Sequence of chain 1.A:
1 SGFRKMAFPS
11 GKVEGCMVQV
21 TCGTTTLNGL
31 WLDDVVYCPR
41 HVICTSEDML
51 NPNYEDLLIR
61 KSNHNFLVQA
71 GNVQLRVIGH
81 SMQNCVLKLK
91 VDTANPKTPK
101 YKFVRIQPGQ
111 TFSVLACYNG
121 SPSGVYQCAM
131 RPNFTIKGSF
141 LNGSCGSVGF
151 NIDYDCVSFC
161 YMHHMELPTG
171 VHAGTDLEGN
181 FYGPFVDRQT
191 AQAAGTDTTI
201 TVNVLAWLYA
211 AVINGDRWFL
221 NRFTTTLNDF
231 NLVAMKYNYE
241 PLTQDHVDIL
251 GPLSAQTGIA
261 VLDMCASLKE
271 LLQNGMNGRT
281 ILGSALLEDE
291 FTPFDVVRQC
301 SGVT

A small-molecule ligand and the protein it binds are described below.
Small molecule (SMILES): C[C@@H]1[C@@H](O)CCCN1Cc1ccccc1

Binding-site contacts:
Ligand atom C07 contacts residue GLU240 of chain 1.A at 3.2 Å.
Ligand atom C03 contacts residue PRO132 of chain 1.A at 4.1 Å (hydrophobic).
Ligand atom C05 contacts residue PRO132 of chain 1.A at 3.0 Å (hydrophobic).
Ligand atom C03 contacts residue ASN133 of chain 1.A at 4.3 Å.
Ligand atom C14 contacts residue ASN238 of chain 1.A at 3.5 Å.
Ligand atom N08 contacts residue THR198 of chain 1.A at 4.2 Å.
Ligand atom C02 contacts residue GLU240 of chain 1.A at 3.7 Å.
Ligand atom C10 contacts residue GLU240 of chain 1.A at 3.9 Å.
Ligand atom N08 contacts residue GLU240 of chain 1.A at 2.9 Å (salt-bridge).
Ligand atom O04 contacts residue ASN133 of chain 1.A at 3.9 Å.
Ligand atom C09 contacts residue THR198 of chain 1.A at 4.5 Å.
Ligand atom C11 contacts residue TYR239 of chain 1.A at 4.2 Å (hydrophobic).
Ligand atom C02 contacts residue THR196 of chain 1.A at 4.1 Å.
Ligand atom O04 contacts residue GLU240 of chain 1.A at 3.5 Å (salt-bridge).
Ligand atom C05 contacts residue ASN133 of chain 1.A at 3.9 Å.
Ligand atom C03 contacts residue THR196 of chain 1.A at 3.5 Å.
Ligand atom C03 contacts residue GLU240 of chain 1.A at 3.8 Å.
Ligand atom C15 contacts residue THR198 of chain 1.A at 3.8 Å.
Ligand atom O04 contacts residue PRO132 of chain 1.A at 3.8 Å.
Ligand atom C13 contacts residue MET235 of chain 1.A at 4.1 Å (hydrophobic).
Ligand atom C02 contacts residue THR198 of chain 1.A at 4.2 Å.
Ligand atom O04 contacts residue THR196 of chain 1.A at 2.4 Å (h-bond).
Ligand atom C13 contacts residue THR198 of chain 1.A at 3.6 Å.
Ligand atom C11 contacts residue THR198 of chain 1.A at 3.5 Å.
Ligand atom C13 contacts residue ASN238 of chain 1.A at 3.2 Å.
Ligand atom C12 contacts residue ASN238 of chain 1.A at 4.1 Å.
Ligand atom C03 contacts residue THR198 of chain 1.A at 4.2 Å.
Ligand atom C06 contacts residue PRO132 of chain 1.A at 3.9 Å (hydrophobic).
Ligand atom C14 contacts residue THR198 of chain 1.A at 3.7 Å.
Ligand atom C12 contacts residue TYR239 of chain 1.A at 3.6 Å (hydrophobic).
Ligand atom C05 contacts residue GLU240 of chain 1.A at 3.6 Å.
Ligand atom C10 contacts residue THR198 of chain 1.A at 3.6 Å.
Ligand atom C15 contacts residue THR196 of chain 1.A at 4.2 Å.
Ligand atom C14 contacts residue THR196 of chain 1.A at 4.1 Å.
Ligand atom C06 contacts residue GLU240 of chain 1.A at 3.8 Å.
Ligand atom O04 contacts residue THR198 of chain 1.A at 3.2 Å (h-bond).
Ligand atom C05 contacts residue THR198 of chain 1.A at 4.5 Å.
Ligand atom C09 contacts residue GLU240 of chain 1.A at 3.7 Å.
Ligand atom C12 contacts residue THR198 of chain 1.A at 3.5 Å.
Ligand atom C11 contacts residue GLU240 of chain 1.A at 3.6 Å.